The small molecule below binds the protein below.
Small molecule (SMILES): CC(=O)N[C@H]1[C@H](O[C@H]2[C@H](O)[C@@H](NC(C)=O)CO[C@@H]2CO)O[C@H](CO)[C@@H](O[C@@H]2O[C@H](CO)[C@@H](O)[C@H](O)[C@@H]2O)[C@@H]1O

Sequence of chain 1.A:
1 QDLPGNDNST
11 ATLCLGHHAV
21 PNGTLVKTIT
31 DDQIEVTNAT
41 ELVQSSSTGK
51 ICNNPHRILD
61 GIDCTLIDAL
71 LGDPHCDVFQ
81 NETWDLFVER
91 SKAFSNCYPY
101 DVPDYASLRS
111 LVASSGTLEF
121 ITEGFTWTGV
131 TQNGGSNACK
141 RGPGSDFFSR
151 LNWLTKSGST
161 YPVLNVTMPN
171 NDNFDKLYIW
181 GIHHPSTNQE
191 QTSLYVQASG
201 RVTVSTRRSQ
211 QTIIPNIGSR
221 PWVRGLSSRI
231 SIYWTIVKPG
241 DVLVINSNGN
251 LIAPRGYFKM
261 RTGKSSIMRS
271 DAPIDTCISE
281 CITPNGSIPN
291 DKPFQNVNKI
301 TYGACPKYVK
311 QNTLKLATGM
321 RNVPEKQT

Sequence of chain 1.C:
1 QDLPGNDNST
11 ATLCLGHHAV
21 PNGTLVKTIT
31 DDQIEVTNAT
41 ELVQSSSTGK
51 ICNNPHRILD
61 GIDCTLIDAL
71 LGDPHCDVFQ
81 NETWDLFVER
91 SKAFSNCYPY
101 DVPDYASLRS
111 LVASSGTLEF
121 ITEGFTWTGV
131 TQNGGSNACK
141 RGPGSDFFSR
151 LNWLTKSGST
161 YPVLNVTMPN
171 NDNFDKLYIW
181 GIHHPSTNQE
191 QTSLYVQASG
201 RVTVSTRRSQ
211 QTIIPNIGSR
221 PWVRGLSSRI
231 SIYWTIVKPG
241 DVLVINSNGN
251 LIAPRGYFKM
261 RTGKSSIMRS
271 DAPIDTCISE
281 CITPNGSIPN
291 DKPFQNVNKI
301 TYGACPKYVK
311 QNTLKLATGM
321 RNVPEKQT

Binding-site contacts:
Ligand atom O7 contacts residue PRO221 of chain 1.A at 3.2 Å.
Ligand atom C8 contacts residue VAL242 of chain 1.C at 4.0 Å (hydrophobic).
Ligand atom O7 contacts residue ARG220 of chain 1.A at 3.9 Å.
Ligand atom O7 contacts residue TRP222 of chain 1.A at 2.9 Å (h-bond).
Ligand atom C2 contacts residue SER219 of chain 1.A at 3.9 Å.
Ligand atom C5 contacts residue TRP222 of chain 1.A at 4.0 Å (hydrophobic).
Ligand atom O3 contacts residue TRP222 of chain 1.A at 3.6 Å.
Ligand atom C6 contacts residue VAL244 of chain 1.C at 4.2 Å (hydrophobic).
Ligand atom C7 contacts residue SER219 of chain 1.A at 3.5 Å.
Ligand atom C2 contacts residue ASN165 of chain 1.C at 2.5 Å.
Ligand atom C8 contacts residue PRO221 of chain 1.A at 4.4 Å (hydrophobic).
Ligand atom O5 contacts residue TRP222 of chain 1.A at 4.1 Å.
Ligand atom N2 contacts residue SER219 of chain 1.A at 3.1 Å (h-bond).
Ligand atom N2 contacts residue ASN165 of chain 1.C at 3.1 Å (h-bond).
Ligand atom C3 contacts residue TRP222 of chain 1.A at 4.2 Å (hydrophobic).
Ligand atom C2 contacts residue TRP222 of chain 1.A at 3.8 Å (hydrophobic).
Ligand atom O6 contacts residue THR167 of chain 1.C at 3.2 Å.
Ligand atom C1 contacts residue ASN165 of chain 1.C at 1.5 Å.
Ligand atom C7 contacts residue TRP222 of chain 1.A at 3.7 Å (hydrophobic).
Ligand atom O6 contacts residue TRP222 of chain 1.A at 3.0 Å.
Ligand atom C6 contacts residue TRP222 of chain 1.A at 4.2 Å (hydrophobic).
Ligand atom C8 contacts residue THR167 of chain 1.C at 4.4 Å.
Ligand atom C1 contacts residue TRP222 of chain 1.A at 3.8 Å (hydrophobic).
Ligand atom C8 contacts residue THR187 of chain 1.A at 4.3 Å.
Ligand atom O7 contacts residue SER219 of chain 1.A at 4.4 Å.
Ligand atom C3 contacts residue SER219 of chain 1.A at 4.4 Å.
Ligand atom C4 contacts residue TRP222 of chain 1.A at 3.9 Å (hydrophobic).
Ligand atom C7 contacts residue ASN165 of chain 1.C at 3.4 Å.
Ligand atom C5 contacts residue TRP222 of chain 1.A at 4.4 Å (hydrophobic).
Ligand atom C4 contacts residue ASN165 of chain 1.C at 4.2 Å.
Ligand atom C1 contacts residue SER219 of chain 1.A at 3.7 Å.
Ligand atom C5 contacts residue ASN165 of chain 1.C at 3.6 Å.
Ligand atom C3 contacts residue ASN165 of chain 1.C at 3.8 Å.
Ligand atom C8 contacts residue SER219 of chain 1.A at 3.6 Å.
Ligand atom C6 contacts residue THR167 of chain 1.C at 3.5 Å.
Ligand atom O5 contacts residue TRP222 of chain 1.A at 4.1 Å.
Ligand atom O5 contacts residue ASN165 of chain 1.C at 2.3 Å (h-bond).
Ligand atom N2 contacts residue TRP222 of chain 1.A at 4.0 Å.
Ligand atom C7 contacts residue PRO221 of chain 1.A at 4.1 Å (hydrophobic).
Ligand atom O7 contacts residue ASN165 of chain 1.C at 3.1 Å (h-bond).